Binding-site contacts:
Ligand atom C4 contacts residue NAG2 of chain 1.C at 4.4 Å.
Ligand atom C1 contacts residue NAG2 of chain 1.C at 1.6 Å.
Ligand atom O5 contacts residue NAG2 of chain 1.C at 2.3 Å (h-bond).
Ligand atom O2 contacts residue NAG2 of chain 1.C at 3.4 Å (h-bond).
Ligand atom C3 contacts residue NAG2 of chain 1.C at 4.1 Å.
Ligand atom C2 contacts residue NAG2 of chain 1.C at 2.9 Å.
Ligand atom C5 contacts residue NAG2 of chain 1.C at 3.6 Å.
Ligand atom O6 contacts residue NAG2 of chain 1.C at 4.4 Å.

The small molecule below binds the protein below.
Small molecule (SMILES): OC[C@H]1O[C@@H](O)[C@@H](O)[C@@H](O)[C@@H]1O